Binding-site contacts:
Ligand atom N2 contacts residue ASN771 of chain 1.A at 2.8 Å (h-bond).
Ligand atom C4 contacts residue ASN771 of chain 1.A at 4.2 Å.
Ligand atom C8 contacts residue ASN771 of chain 1.A at 4.5 Å.
Ligand atom C2 contacts residue ASN771 of chain 1.A at 2.5 Å.
Ligand atom C3 contacts residue ASN771 of chain 1.A at 3.8 Å.
Ligand atom C7 contacts residue ASN771 of chain 1.A at 3.3 Å.
Ligand atom O7 contacts residue ASN771 of chain 1.A at 3.3 Å (h-bond).
Ligand atom O5 contacts residue ASN771 of chain 1.A at 2.4 Å (h-bond).
Ligand atom C1 contacts residue ASN771 of chain 1.A at 1.4 Å.
Ligand atom C5 contacts residue ASN771 of chain 1.A at 3.7 Å.

A protein and the small-molecule ligand that binds it are described below.
Small molecule (SMILES): CC(=O)N[C@@H]1[C@@H](O)[C@H](O)[C@@H](CO)O[C@H]1O

Sequence of chain 1.A:
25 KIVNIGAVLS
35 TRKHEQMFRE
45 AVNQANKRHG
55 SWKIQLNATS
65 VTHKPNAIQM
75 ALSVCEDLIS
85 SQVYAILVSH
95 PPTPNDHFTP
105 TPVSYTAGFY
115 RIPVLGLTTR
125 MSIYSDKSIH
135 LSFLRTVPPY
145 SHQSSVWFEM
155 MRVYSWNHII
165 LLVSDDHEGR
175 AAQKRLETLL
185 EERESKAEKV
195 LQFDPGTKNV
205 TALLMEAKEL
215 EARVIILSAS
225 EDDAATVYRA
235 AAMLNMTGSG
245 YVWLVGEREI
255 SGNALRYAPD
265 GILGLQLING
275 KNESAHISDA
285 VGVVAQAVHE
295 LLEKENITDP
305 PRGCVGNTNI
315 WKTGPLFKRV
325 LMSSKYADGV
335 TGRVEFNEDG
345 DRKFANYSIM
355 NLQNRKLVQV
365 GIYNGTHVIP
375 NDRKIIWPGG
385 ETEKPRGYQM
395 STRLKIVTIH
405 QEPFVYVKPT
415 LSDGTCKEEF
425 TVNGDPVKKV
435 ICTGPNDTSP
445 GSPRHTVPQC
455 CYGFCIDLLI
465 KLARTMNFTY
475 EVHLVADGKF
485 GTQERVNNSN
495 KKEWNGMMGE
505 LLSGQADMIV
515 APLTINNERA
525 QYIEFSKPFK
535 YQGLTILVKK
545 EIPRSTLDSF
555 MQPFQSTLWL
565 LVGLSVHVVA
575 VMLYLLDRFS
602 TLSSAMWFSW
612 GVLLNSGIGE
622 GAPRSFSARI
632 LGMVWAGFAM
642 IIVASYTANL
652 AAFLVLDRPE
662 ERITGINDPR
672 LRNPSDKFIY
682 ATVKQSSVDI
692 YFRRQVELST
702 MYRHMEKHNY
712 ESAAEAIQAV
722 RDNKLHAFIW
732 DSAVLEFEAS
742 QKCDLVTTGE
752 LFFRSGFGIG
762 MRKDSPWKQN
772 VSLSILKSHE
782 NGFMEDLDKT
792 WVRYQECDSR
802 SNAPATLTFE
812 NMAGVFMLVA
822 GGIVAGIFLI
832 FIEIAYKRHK